Sequence of chain 1.A:
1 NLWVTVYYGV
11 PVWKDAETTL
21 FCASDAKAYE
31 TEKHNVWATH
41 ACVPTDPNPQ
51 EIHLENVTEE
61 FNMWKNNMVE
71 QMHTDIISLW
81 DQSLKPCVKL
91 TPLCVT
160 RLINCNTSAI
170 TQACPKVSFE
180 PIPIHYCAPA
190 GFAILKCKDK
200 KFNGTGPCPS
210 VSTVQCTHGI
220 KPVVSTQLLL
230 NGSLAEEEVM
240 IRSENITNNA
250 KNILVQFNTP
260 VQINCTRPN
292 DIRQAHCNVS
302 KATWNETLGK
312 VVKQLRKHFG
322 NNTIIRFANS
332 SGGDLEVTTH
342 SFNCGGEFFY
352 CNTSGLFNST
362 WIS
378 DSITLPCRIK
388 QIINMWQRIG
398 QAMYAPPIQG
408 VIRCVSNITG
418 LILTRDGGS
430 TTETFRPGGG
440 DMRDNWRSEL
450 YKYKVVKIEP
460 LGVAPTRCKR

Binding-site contacts:
Ligand atom C7 contacts residue ASN353 of chain 1.A at 3.8 Å.
Ligand atom C2 contacts residue NAG1 of chain 1.W at 4.3 Å.
Ligand atom C5 contacts residue ASN353 of chain 1.A at 3.6 Å.
Ligand atom C6 contacts residue SER355 of chain 1.A at 4.2 Å.
Ligand atom O4 contacts residue NAG1 of chain 1.W at 3.8 Å.
Ligand atom O6 contacts residue SER355 of chain 1.A at 4.0 Å.
Ligand atom C4 contacts residue ASN353 of chain 1.A at 4.3 Å.
Ligand atom O5 contacts residue ASN353 of chain 1.A at 2.3 Å (h-bond).
Ligand atom C2 contacts residue ASN353 of chain 1.A at 2.5 Å.
Ligand atom C3 contacts residue ASN353 of chain 1.A at 3.8 Å.
Ligand atom O5 contacts residue SER355 of chain 1.A at 3.9 Å.
Ligand atom C8 contacts residue NAG1 of chain 1.W at 3.4 Å.
Ligand atom C1 contacts residue SER355 of chain 1.A at 3.9 Å.
Ligand atom N2 contacts residue ASN353 of chain 1.A at 2.9 Å (h-bond).
Ligand atom O7 contacts residue NAG1 of chain 1.W at 2.8 Å (h-bond).
Ligand atom C3 contacts residue NAG1 of chain 1.W at 4.0 Å.
Ligand atom N2 contacts residue NAG1 of chain 1.W at 4.1 Å.
Ligand atom C1 contacts residue NAG1 of chain 1.W at 4.0 Å.
Ligand atom O7 contacts residue ASN353 of chain 1.A at 4.2 Å.
Ligand atom O3 contacts residue NAG1 of chain 1.W at 3.8 Å.
Ligand atom C5 contacts residue SER355 of chain 1.A at 3.8 Å.
Ligand atom O6 contacts residue ASN353 of chain 1.A at 4.5 Å.
Ligand atom C1 contacts residue ASN353 of chain 1.A at 1.4 Å.
Ligand atom C8 contacts residue TYS110 of chain 1.G at 3.9 Å.
Ligand atom C7 contacts residue NAG1 of chain 1.W at 3.2 Å.

Sequence of chain 1.G:
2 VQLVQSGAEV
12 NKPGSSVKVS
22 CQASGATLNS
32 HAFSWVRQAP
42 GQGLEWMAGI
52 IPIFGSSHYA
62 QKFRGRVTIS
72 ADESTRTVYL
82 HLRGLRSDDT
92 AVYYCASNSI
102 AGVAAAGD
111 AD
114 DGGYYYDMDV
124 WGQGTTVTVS

A protein and the small-molecule ligand that binds it are described below.
Small molecule (SMILES): CC(=O)N[C@H]1[C@H](O[C@H]2[C@H](O)[C@@H](NC(C)=O)CO[C@@H]2CO)O[C@H](CO)[C@@H](O)[C@@H]1O